Sequence of chain 1.B:
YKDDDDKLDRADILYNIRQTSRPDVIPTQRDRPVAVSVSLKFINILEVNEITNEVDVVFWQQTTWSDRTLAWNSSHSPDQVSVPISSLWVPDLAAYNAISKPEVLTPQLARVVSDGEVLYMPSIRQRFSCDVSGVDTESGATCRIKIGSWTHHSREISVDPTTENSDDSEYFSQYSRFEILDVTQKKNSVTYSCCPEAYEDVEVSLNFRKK

Sequence of chain 1.C:
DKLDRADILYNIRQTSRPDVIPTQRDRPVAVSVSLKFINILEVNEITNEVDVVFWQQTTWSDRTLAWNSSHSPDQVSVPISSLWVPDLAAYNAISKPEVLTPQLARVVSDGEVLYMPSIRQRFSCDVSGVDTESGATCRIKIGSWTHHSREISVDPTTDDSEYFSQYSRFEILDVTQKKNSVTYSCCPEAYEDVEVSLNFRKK

A protein and the small-molecule ligand that binds it are described below.
Small molecule (SMILES): COc1ccccc1-c1cc(N(Cc2ccccn2)Cc2ccccn2)nc(N)n1

Binding-site contacts:
Ligand atom N05 contacts residue TRP151 of chain 1.B at 3.4 Å (h-bond).
Ligand atom C17 contacts residue TRP151 of chain 1.B at 3.0 Å (hydrophobic).
Ligand atom C09 contacts residue CYS196 of chain 1.B at 3.4 Å (hydrophobic).
Ligand atom C07 contacts residue THR65 of chain 1.C at 3.6 Å.
Ligand atom N01 contacts residue MET122 of chain 1.C at 3.5 Å (h-bond).
Ligand atom C10 contacts residue CYS196 of chain 1.B at 3.7 Å (hydrophobic).
Ligand atom C06 contacts residue THR65 of chain 1.C at 3.0 Å.
Ligand atom C08 contacts residue GLN63 of chain 1.C at 3.8 Å.
Ligand atom C11 contacts residue CYS196 of chain 1.B at 3.8 Å (hydrophobic).
Ligand atom C14 contacts residue TYR200 of chain 1.B at 3.7 Å (hydrophobic).
Ligand atom N05 contacts residue MET122 of chain 1.C at 3.6 Å.
Ligand atom C21 contacts residue THR152 of chain 1.B at 3.7 Å.
Ligand atom C02 contacts residue GLN63 of chain 1.C at 3.3 Å.
Ligand atom C22 contacts residue ARG112 of chain 1.C at 3.7 Å.
Ligand atom C09 contacts residue GLN63 of chain 1.C at 3.7 Å.
Ligand atom O01 contacts residue GLN63 of chain 1.C at 3.3 Å (h-bond).
Ligand atom O01 contacts residue CYS195 of chain 1.B at 3.7 Å.
Ligand atom N06 contacts residue TRP151 of chain 1.B at 3.1 Å (h-bond).
Ligand atom C12 contacts residue TYR200 of chain 1.B at 3.6 Å (hydrophobic).
Ligand atom N01 contacts residue CYS195 of chain 1.B at 3.5 Å (h-bond).
Ligand atom C10 contacts residue MET122 of chain 1.C at 3.6 Å (hydrophobic).
Ligand atom C05 contacts residue THR64 of chain 1.C at 3.4 Å.
Ligand atom C09 contacts residue CYS195 of chain 1.B at 3.4 Å (hydrophobic).
Ligand atom N02 contacts residue CYS195 of chain 1.B at 3.3 Å (h-bond).
Ligand atom N03 contacts residue CYS196 of chain 1.B at 3.5 Å (h-bond).
Ligand atom C01 contacts residue GLN63 of chain 1.C at 3.2 Å.
Ligand atom C23 contacts residue ARG112 of chain 1.C at 3.8 Å.
Ligand atom C09 contacts residue MET122 of chain 1.C at 3.7 Å (hydrophobic).
Ligand atom N02 contacts residue TYR172 of chain 1.C at 2.5 Å (h-bond).
Ligand atom N03 contacts residue MET122 of chain 1.C at 3.5 Å.
Ligand atom C18 contacts residue TYR200 of chain 1.B at 3.1 Å (hydrophobic).
Ligand atom C22 contacts residue LEU120 of chain 1.C at 3.5 Å (hydrophobic).
Ligand atom C20 contacts residue TRP151 of chain 1.B at 3.1 Å (hydrophobic).
Ligand atom C08 contacts residue CYS196 of chain 1.B at 3.6 Å (hydrophobic).
Ligand atom C06 contacts residue THR64 of chain 1.C at 3.5 Å.
Ligand atom N01 contacts residue GLN63 of chain 1.C at 3.2 Å (h-bond).
Ligand atom C07 contacts residue GLN63 of chain 1.C at 3.7 Å.
Ligand atom C03 contacts residue GLN63 of chain 1.C at 3.4 Å.
Ligand atom N02 contacts residue GLN63 of chain 1.C at 3.4 Å (h-bond).
Ligand atom N01 contacts residue CYS196 of chain 1.B at 3.5 Å (h-bond).